Sequence of chain 30.E:
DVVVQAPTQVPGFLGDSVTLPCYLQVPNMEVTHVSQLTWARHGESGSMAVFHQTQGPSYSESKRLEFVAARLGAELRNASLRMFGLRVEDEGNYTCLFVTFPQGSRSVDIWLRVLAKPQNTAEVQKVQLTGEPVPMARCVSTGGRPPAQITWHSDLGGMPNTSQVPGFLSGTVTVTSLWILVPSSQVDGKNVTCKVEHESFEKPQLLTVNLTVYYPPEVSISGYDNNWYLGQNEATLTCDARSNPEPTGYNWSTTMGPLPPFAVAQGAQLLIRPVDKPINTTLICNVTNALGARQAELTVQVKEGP

A small-molecule ligand and the protein it binds are described below.
Small molecule (SMILES): CC(=O)N[C@H]1[C@H](O[C@H]2[C@H](O)[C@@H](NC(C)=O)CO[C@@H]2CO[C@@H]2O[C@@H](C)[C@@H](O)[C@@H](O)[C@@H]2O)O[C@H](CO)[C@@H](O[C@@H]2O[C@H](CO)[C@@H](O)[C@H](O)[C@@H]2O)[C@@H]1O

Binding-site contacts:
Ligand atom O5 contacts residue ASN307 of chain 30.E at 2.3 Å (h-bond).
Ligand atom O6 contacts residue GLN328 of chain 30.E at 4.3 Å.
Ligand atom C2 contacts residue ASN307 of chain 30.E at 2.5 Å.
Ligand atom C5 contacts residue ASN307 of chain 30.E at 3.6 Å.
Ligand atom C8 contacts residue ASN307 of chain 30.E at 4.5 Å.
Ligand atom C8 contacts residue PRO305 of chain 30.E at 2.9 Å (hydrophobic).
Ligand atom C1 contacts residue ASN307 of chain 30.E at 1.4 Å.
Ligand atom C7 contacts residue PRO305 of chain 30.E at 4.3 Å (hydrophobic).
Ligand atom N2 contacts residue ASN307 of chain 30.E at 3.0 Å (h-bond).
Ligand atom C7 contacts residue ASN307 of chain 30.E at 4.1 Å.
Ligand atom C4 contacts residue ASN307 of chain 30.E at 4.2 Å.
Ligand atom C3 contacts residue ASN307 of chain 30.E at 3.8 Å.
Ligand atom C8 contacts residue ILE306 of chain 30.E at 3.7 Å (hydrophobic).